Sequence of chain 1.B:
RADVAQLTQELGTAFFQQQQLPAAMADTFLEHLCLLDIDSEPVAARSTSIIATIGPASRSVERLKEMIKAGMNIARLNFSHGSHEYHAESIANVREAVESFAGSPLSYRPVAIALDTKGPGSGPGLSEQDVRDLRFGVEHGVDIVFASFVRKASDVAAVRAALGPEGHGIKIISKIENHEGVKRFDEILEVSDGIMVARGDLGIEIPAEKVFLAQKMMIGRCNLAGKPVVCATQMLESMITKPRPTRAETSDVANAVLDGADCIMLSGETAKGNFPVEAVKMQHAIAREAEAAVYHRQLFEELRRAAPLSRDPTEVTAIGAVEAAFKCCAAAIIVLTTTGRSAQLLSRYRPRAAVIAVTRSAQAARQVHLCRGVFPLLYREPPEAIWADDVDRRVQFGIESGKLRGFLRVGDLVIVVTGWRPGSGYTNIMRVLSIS

The protein below binds the small molecule below.
Small molecule (SMILES): O=C1c2ccccc2C(=O)c2c1cc(S(=O)(=O)N1CCC[C@@H](C(=O)O)C1)c(O)c2O

Binding-site contacts:
Ligand atom O7 contacts residue LYS283 of chain 1.B at 4.2 Å.
Ligand atom C2 contacts residue ASN89 of chain 1.B at 4.2 Å.
Ligand atom C11 contacts residue PRO67 of chain 1.B at 4.0 Å (hydrophobic).
Ligand atom O4 contacts residue HIS98 of chain 1.B at 3.7 Å.
Ligand atom C7 contacts residue HIS92 of chain 1.B at 3.8 Å.
Ligand atom C2 contacts residue HIS92 of chain 1.B at 3.8 Å.
Ligand atom O contacts residue GLY279 of chain 1.B at 3.2 Å (h-bond).
Ligand atom O6 contacts residue HIS92 of chain 1.B at 2.9 Å (h-bond).
Ligand atom O2 contacts residue HIS92 of chain 1.B at 4.2 Å.
Ligand atom O1 contacts residue ASN89 of chain 1.B at 3.1 Å (h-bond).
Ligand atom O5 contacts residue HIS92 of chain 1.B at 4.0 Å.
Ligand atom O1 contacts residue ARG87 of chain 1.B at 4.2 Å.
Ligand atom C12 contacts residue PRO67 of chain 1.B at 3.9 Å (hydrophobic).
Ligand atom S contacts residue GLY279 of chain 1.B at 3.9 Å.
Ligand atom C1 contacts residue HIS92 of chain 1.B at 3.9 Å.
Ligand atom C13 contacts residue LYS283 of chain 1.B at 4.2 Å.
Ligand atom C8 contacts residue HIS92 of chain 1.B at 4.2 Å.
Ligand atom O7 contacts residue GLY279 of chain 1.B at 3.3 Å.
Ligand atom O4 contacts residue HIS92 of chain 1.B at 3.6 Å.
Ligand atom C1 contacts residue ASN89 of chain 1.B at 4.0 Å.
Ligand atom O contacts residue SER278 of chain 1.B at 3.6 Å.
Ligand atom C1 contacts residue ALA282 of chain 1.B at 4.0 Å (hydrophobic).
Ligand atom C8 contacts residue TYR97 of chain 1.B at 3.6 Å (hydrophobic).
Ligand atom C16 contacts residue HIS92 of chain 1.B at 3.6 Å.
Ligand atom C6 contacts residue HIS92 of chain 1.B at 3.5 Å.
Ligand atom O2 contacts residue ASN89 of chain 1.B at 3.1 Å.
Ligand atom C5 contacts residue HIS92 of chain 1.B at 3.9 Å.
Ligand atom C13 contacts residue PRO67 of chain 1.B at 4.1 Å (hydrophobic).
Ligand atom O2 contacts residue THR64 of chain 1.B at 4.0 Å.
Ligand atom C18 contacts residue HIS92 of chain 1.B at 3.3 Å.
Ligand atom O1 contacts residue THR64 of chain 1.B at 3.6 Å.
Ligand atom C3 contacts residue LYS283 of chain 1.B at 4.0 Å.
Ligand atom C9 contacts residue GLY93 of chain 1.B at 3.9 Å.
Ligand atom C9 contacts residue TYR97 of chain 1.B at 3.9 Å (hydrophobic).
Ligand atom O6 contacts residue ASN89 of chain 1.B at 3.1 Å (h-bond).
Ligand atom C contacts residue ALA282 of chain 1.B at 3.9 Å (hydrophobic).
Ligand atom O4 contacts residue ASN89 of chain 1.B at 4.0 Å.
Ligand atom O3 contacts residue LYS283 of chain 1.B at 3.4 Å.
Ligand atom C17 contacts residue HIS92 of chain 1.B at 3.9 Å.
Ligand atom C8 contacts residue GLY93 of chain 1.B at 3.6 Å.